Sequence of chain 1.I:
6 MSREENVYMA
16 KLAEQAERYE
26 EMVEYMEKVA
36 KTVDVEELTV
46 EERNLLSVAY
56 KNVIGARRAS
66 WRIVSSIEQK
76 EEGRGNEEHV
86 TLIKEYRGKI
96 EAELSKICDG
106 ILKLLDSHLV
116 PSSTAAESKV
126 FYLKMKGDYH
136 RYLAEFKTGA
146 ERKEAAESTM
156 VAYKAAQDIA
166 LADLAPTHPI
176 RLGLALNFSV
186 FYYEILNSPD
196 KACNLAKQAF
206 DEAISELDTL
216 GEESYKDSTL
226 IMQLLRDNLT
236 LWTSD

Binding-site contacts:
Ligand atom CD1 contacts residue LEU229 of chain 1.I at 3.4 Å (hydrophobic).
Ligand atom OXT contacts residue LYS56 of chain 1.I at 3.8 Å.
Ligand atom CD1 contacts residue LYS129 of chain 1.I at 3.7 Å.
Ligand atom O3P contacts residue TYR137 of chain 1.I at 2.6 Å (h-bond).
Ligand atom P contacts residue ARG136 of chain 1.I at 3.8 Å.
Ligand atom CB contacts residue LEU229 of chain 1.I at 3.8 Å (hydrophobic).
Ligand atom OXT contacts residue SER52 of chain 1.I at 3.2 Å (h-bond).
Ligand atom O2P contacts residue ARG63 of chain 1.I at 2.7 Å (salt-bridge).
Ligand atom N contacts residue ASN182 of chain 1.I at 2.9 Å (h-bond).
Ligand atom CB contacts residue ASN182 of chain 1.I at 3.2 Å.
Ligand atom P contacts residue TYR137 of chain 1.I at 3.8 Å.
Ligand atom CA contacts residue ASN182 of chain 1.I at 3.5 Å.
Ligand atom O contacts residue LYS56 of chain 1.I at 3.4 Å (salt-bridge).
Ligand atom O contacts residue ASN233 of chain 1.I at 3.0 Å (h-bond).
Ligand atom O1P contacts residue ARG63 of chain 1.I at 2.2 Å (salt-bridge).
Ligand atom C contacts residue LYS56 of chain 1.I at 3.6 Å.
Ligand atom CA contacts residue LEU181 of chain 1.I at 3.8 Å (hydrophobic).
Ligand atom CD1 contacts residue PHE126 of chain 1.I at 3.8 Å (hydrophobic).
Ligand atom O contacts residue LYS129 of chain 1.I at 2.5 Å (salt-bridge).
Ligand atom OXT contacts residue LYS129 of chain 1.I at 2.8 Å (salt-bridge).
Ligand atom CG2 contacts residue TRP237 of chain 1.I at 3.9 Å (hydrophobic).
Ligand atom O contacts residue VAL185 of chain 1.I at 3.4 Å.
Ligand atom C contacts residue ASN182 of chain 1.I at 3.7 Å.
Ligand atom CB contacts residue LYS129 of chain 1.I at 3.8 Å.
Ligand atom CE1 contacts residue LYS129 of chain 1.I at 3.6 Å.
Ligand atom C contacts residue LEU181 of chain 1.I at 3.4 Å (hydrophobic).
Ligand atom O3P contacts residue ARG136 of chain 1.I at 3.0 Å (salt-bridge).
Ligand atom O contacts residue LYS56 of chain 1.I at 3.8 Å.
Ligand atom CZ contacts residue PRO174 of chain 1.I at 3.2 Å (hydrophobic).
Ligand atom O2P contacts residue ARG136 of chain 1.I at 2.9 Å (salt-bridge).
Ligand atom CG2 contacts residue VAL185 of chain 1.I at 3.9 Å (hydrophobic).
Ligand atom CG1 contacts residue GLU189 of chain 1.I at 3.0 Å.
Ligand atom CB contacts residue ASN182 of chain 1.I at 3.6 Å.
Ligand atom O2P contacts residue TYR137 of chain 1.I at 3.8 Å.
Ligand atom CA contacts residue ASN233 of chain 1.I at 3.7 Å.
Ligand atom C contacts residue LYS129 of chain 1.I at 3.0 Å.
Ligand atom P contacts residue ARG63 of chain 1.I at 3.3 Å.
Ligand atom N contacts residue LEU181 of chain 1.I at 3.4 Å.
Ligand atom N contacts residue ASN233 of chain 1.I at 3.0 Å (h-bond).
Ligand atom C contacts residue ASN233 of chain 1.I at 3.8 Å.

This protein binds this small molecule.
Small molecule (SMILES): CC(C)C[C@H](NC(=O)[C@@H](NC(=O)[C@@H](N)CCCN=C(N)N)C(C)C)C(=O)N[C@@H](COP(=O)(O)O)C(=O)N[C@@H](C)C(=O)N1CCC[C@H]1C(=O)N[C@@H](Cc1ccccc1)C(=O)O